A small-molecule ligand and the protein it binds are described below.
Small molecule (SMILES): O[V]1(O)(O)ONC(=O->1)c1ccccc1

Sequence of chain 1.C:
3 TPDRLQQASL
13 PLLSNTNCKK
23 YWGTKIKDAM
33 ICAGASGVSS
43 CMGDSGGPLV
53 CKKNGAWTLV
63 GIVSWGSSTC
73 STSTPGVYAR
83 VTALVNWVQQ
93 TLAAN

Sequence of chain 1.B:
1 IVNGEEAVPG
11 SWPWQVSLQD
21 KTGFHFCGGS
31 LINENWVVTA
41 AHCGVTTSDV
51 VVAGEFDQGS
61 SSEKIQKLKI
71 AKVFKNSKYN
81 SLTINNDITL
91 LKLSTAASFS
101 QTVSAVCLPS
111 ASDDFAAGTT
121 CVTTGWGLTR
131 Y

Binding-site contacts:
Ligand atom O11 contacts residue SER47 of chain 1.C at 3.0 Å (h-bond).
Ligand atom O8 contacts residue MET44 of chain 1.C at 3.2 Å.
Ligand atom C17 contacts residue TRP67 of chain 1.C at 3.4 Å (hydrophobic).
Ligand atom C19 contacts residue SER42 of chain 1.C at 3.9 Å.
Ligand atom O9 contacts residue GLY45 of chain 1.C at 2.6 Å (h-bond).
Ligand atom C20 contacts residue SER42 of chain 1.C at 3.3 Å.
Ligand atom C20 contacts residue GLY68 of chain 1.C at 3.5 Å.
Ligand atom O8 contacts residue SER47 of chain 1.C at 3.9 Å.
Ligand atom O12 contacts residue SER66 of chain 1.C at 3.5 Å (h-bond).
Ligand atom O8 contacts residue CYS43 of chain 1.C at 4.0 Å.
Ligand atom C21 contacts residue SER42 of chain 1.C at 3.6 Å.
Ligand atom O10 contacts residue SER66 of chain 1.C at 3.9 Å.
Ligand atom C18 contacts residue SER42 of chain 1.C at 3.8 Å.
Ligand atom C15 contacts residue GLY68 of chain 1.C at 3.8 Å.
Ligand atom C17 contacts residue GLY68 of chain 1.C at 3.7 Å.
Ligand atom C20 contacts residue SER69 of chain 1.C at 3.9 Å.
Ligand atom O12 contacts residue HIS42 of chain 1.B at 3.3 Å (h-bond).
Ligand atom O10 contacts residue VAL65 of chain 1.C at 4.0 Å.
Ligand atom C18 contacts residue GLY78 of chain 1.C at 4.0 Å.
Ligand atom O11 contacts residue HIS42 of chain 1.B at 4.0 Å.
Ligand atom C18 contacts residue GLY68 of chain 1.C at 3.7 Å.
Ligand atom C19 contacts residue TRP67 of chain 1.C at 3.7 Å (hydrophobic).
Ligand atom C20 contacts residue SER41 of chain 1.C at 4.0 Å.
Ligand atom C21 contacts residue GLY68 of chain 1.C at 3.9 Å.
Ligand atom C18 contacts residue TRP67 of chain 1.C at 3.2 Å (hydrophobic).
Ligand atom N13 contacts residue MET44 of chain 1.C at 3.7 Å.
Ligand atom C19 contacts residue GLY78 of chain 1.C at 3.7 Å.
Ligand atom O9 contacts residue MET44 of chain 1.C at 3.3 Å.
Ligand atom O9 contacts residue CYS43 of chain 1.C at 3.4 Å (h-bond).
Ligand atom V16 contacts residue SER47 of chain 1.C at 2.0 Å.
Ligand atom C15 contacts residue TRP67 of chain 1.C at 3.9 Å (hydrophobic).
Ligand atom O9 contacts residue SER47 of chain 1.C at 2.8 Å (h-bond).
Ligand atom C19 contacts residue GLY68 of chain 1.C at 3.5 Å.
Ligand atom O12 contacts residue SER47 of chain 1.C at 2.6 Å (h-bond).
Ligand atom C17 contacts residue VAL65 of chain 1.C at 3.7 Å (hydrophobic).
Ligand atom N13 contacts residue CYS43 of chain 1.C at 3.7 Å.
Ligand atom O10 contacts residue SER47 of chain 1.C at 2.7 Å (h-bond).
Ligand atom V16 contacts residue HIS42 of chain 1.B at 4.0 Å.
Ligand atom C14 contacts residue SER47 of chain 1.C at 3.9 Å.
Ligand atom O9 contacts residue ASP46 of chain 1.C at 3.3 Å (salt-bridge).